Sequence of chain 1.B:
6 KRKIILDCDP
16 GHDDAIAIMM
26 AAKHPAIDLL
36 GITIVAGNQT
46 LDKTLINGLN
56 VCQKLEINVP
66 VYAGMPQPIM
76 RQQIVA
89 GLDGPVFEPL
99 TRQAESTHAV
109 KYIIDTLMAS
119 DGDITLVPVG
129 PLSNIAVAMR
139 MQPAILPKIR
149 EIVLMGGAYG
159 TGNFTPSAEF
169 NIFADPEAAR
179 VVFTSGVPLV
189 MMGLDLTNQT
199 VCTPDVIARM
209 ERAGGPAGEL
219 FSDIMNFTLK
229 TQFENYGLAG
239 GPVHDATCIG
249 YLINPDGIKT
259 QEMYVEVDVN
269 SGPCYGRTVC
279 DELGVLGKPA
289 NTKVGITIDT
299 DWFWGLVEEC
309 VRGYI

Binding-site contacts:
Ligand atom C1 contacts residue ASN43 of chain 1.B at 3.7 Å.
Ligand atom O5' contacts residue ASN161 of chain 1.B at 2.9 Å (h-bond).
Ligand atom C2' contacts residue ASP243 of chain 1.B at 4.1 Å.
Ligand atom O2' contacts residue CA1 of chain 1.G at 2.7 Å.
Ligand atom C3' contacts residue HIS242 of chain 1.B at 4.2 Å.
Ligand atom O2' contacts residue ASP18 of chain 1.B at 2.7 Å (salt-bridge).
Ligand atom O2' contacts residue ASN43 of chain 1.B at 3.0 Å (h-bond).
Ligand atom O3' contacts residue CA1 of chain 1.G at 2.5 Å.
Ligand atom O2' contacts residue ASP243 of chain 1.B at 3.4 Å (salt-bridge).
Ligand atom O5' contacts residue GLU167 of chain 1.B at 2.6 Å (salt-bridge).
Ligand atom C2' contacts residue CA1 of chain 1.G at 3.6 Å.
Ligand atom C5' contacts residue GLU167 of chain 1.B at 3.4 Å.
Ligand atom C3' contacts residue ASN169 of chain 1.B at 4.2 Å.
Ligand atom C5' contacts residue MET153 of chain 1.B at 3.8 Å (hydrophobic).
Ligand atom C3' contacts residue MET153 of chain 1.B at 3.8 Å (hydrophobic).
Ligand atom C5' contacts residue ASN161 of chain 1.B at 3.9 Å.
Ligand atom N4' contacts residue GLU167 of chain 1.B at 3.8 Å.
Ligand atom C2' contacts residue ASN43 of chain 1.B at 4.0 Å.
Ligand atom O3' contacts residue ASN169 of chain 1.B at 3.3 Å (h-bond).
Ligand atom C6 contacts residue ASN43 of chain 1.B at 3.7 Å.
Ligand atom C1' contacts residue ASN43 of chain 1.B at 3.4 Å.
Ligand atom C3' contacts residue ASP243 of chain 1.B at 3.1 Å.
Ligand atom C4' contacts residue GLU167 of chain 1.B at 3.4 Å.
Ligand atom C4' contacts residue MET153 of chain 1.B at 3.6 Å (hydrophobic).
Ligand atom C6 contacts residue PHE168 of chain 1.B at 3.8 Å (hydrophobic).
Ligand atom O5' contacts residue LEU192 of chain 1.B at 4.0 Å.
Ligand atom O3' contacts residue VAL127 of chain 1.B at 2.9 Å (h-bond).
Ligand atom C5' contacts residue HIS242 of chain 1.B at 4.1 Å.
Ligand atom O3' contacts residue ASP243 of chain 1.B at 2.5 Å (salt-bridge).
Ligand atom O3' contacts residue ASP18 of chain 1.B at 4.0 Å.
Ligand atom N4' contacts residue PHE168 of chain 1.B at 3.9 Å.
Ligand atom C3' contacts residue ASP18 of chain 1.B at 3.4 Å.
Ligand atom C3' contacts residue CA1 of chain 1.G at 3.6 Å.
Ligand atom O5' contacts residue PHE168 of chain 1.B at 3.9 Å.
Ligand atom N3 contacts residue HIS242 of chain 1.B at 3.5 Å (h-bond).
Ligand atom N4' contacts residue ASN169 of chain 1.B at 3.4 Å (h-bond).
Ligand atom C4' contacts residue ASN169 of chain 1.B at 3.8 Å.
Ligand atom C2' contacts residue ASP18 of chain 1.B at 3.3 Å.
Ligand atom O2' contacts residue ASP19 of chain 1.B at 3.2 Å (salt-bridge).
Ligand atom O3' contacts residue MET153 of chain 1.B at 3.8 Å.

A protein and the small-molecule ligand that binds it are described below.
Small molecule (SMILES): Nc1ccc([C@@H]2N[C@H](CO)[C@@H](O)[C@H]2O)cc1N